Sequence of chain 1.I:
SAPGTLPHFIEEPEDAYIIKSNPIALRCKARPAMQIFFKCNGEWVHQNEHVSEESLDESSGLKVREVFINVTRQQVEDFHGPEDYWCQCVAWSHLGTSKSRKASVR

A protein and the small-molecule ligand that binds it are described below.
Small molecule (SMILES): CC(=O)N[C@@H]1[C@@H](O)[C@H](O)[C@@H](CO)O[C@H]1O

Binding-site contacts:
Ligand atom C1 contacts residue ASN84 of chain 1.I at 3.1 Å.
Ligand atom N2 contacts residue ASN84 of chain 1.I at 4.5 Å.
Ligand atom C2 contacts residue ASN84 of chain 1.I at 3.6 Å.
Ligand atom O6 contacts residue VAL65 of chain 1.I at 3.5 Å.
Ligand atom O7 contacts residue ASN84 of chain 1.I at 4.2 Å.
Ligand atom O5 contacts residue ASN84 of chain 1.I at 3.1 Å (h-bond).
Ligand atom C5 contacts residue ASN84 of chain 1.I at 4.3 Å.
Ligand atom O6 contacts residue PHE82 of chain 1.I at 4.1 Å.